Sequence of chain 1.A:
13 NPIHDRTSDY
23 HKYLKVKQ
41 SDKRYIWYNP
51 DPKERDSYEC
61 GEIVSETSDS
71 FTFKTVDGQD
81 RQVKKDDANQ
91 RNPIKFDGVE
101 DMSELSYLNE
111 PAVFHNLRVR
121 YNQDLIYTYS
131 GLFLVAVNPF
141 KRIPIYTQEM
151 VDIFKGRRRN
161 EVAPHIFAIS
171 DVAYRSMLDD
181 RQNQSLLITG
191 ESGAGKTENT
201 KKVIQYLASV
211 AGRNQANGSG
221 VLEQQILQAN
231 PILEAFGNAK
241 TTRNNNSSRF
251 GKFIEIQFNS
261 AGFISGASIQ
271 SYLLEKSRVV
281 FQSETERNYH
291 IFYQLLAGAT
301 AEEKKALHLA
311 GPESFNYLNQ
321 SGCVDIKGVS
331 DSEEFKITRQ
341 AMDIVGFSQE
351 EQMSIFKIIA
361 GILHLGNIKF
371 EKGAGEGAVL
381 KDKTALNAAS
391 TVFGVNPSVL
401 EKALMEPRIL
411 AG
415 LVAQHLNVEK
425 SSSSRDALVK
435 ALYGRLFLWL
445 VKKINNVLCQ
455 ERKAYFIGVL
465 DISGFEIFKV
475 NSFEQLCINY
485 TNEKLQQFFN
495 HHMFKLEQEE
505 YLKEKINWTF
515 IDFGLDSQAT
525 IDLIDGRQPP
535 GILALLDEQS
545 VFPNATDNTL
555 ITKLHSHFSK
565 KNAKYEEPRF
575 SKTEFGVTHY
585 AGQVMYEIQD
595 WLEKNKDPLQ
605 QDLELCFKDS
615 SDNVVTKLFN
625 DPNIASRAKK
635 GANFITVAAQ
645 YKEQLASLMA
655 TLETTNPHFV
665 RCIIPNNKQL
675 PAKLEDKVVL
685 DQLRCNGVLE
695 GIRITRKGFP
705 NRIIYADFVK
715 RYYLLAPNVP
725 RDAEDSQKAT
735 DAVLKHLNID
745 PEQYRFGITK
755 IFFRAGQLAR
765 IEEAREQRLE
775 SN

The small molecule below binds the protein below.
Small molecule (SMILES): Cc1ccc2c(c1)C(=O)[C@]1(O)CCN(c3ccccc3)C1=N2

Binding-site contacts:
Ligand atom C14 contacts residue GLU478 of chain 1.A at 3.7 Å.
Ligand atom O2 contacts residue SER467 of chain 1.A at 3.3 Å (h-bond).
Ligand atom C8 contacts residue TYR272 of chain 1.A at 3.9 Å (hydrophobic).
Ligand atom O2 contacts residue ILE466 of chain 1.A at 3.6 Å.
Ligand atom C18 contacts residue TYR272 of chain 1.A at 3.7 Å (hydrophobic).
Ligand atom O1 contacts residue PHE250 of chain 1.A at 3.3 Å.
Ligand atom N1 contacts residue LEU273 of chain 1.A at 3.3 Å (h-bond).
Ligand atom C5 contacts residue TYR272 of chain 1.A at 3.8 Å (hydrophobic).
Ligand atom C2 contacts residue ILE482 of chain 1.A at 3.6 Å (hydrophobic).
Ligand atom C9 contacts residue TYR645 of chain 1.A at 3.5 Å (hydrophobic).
Ligand atom C2 contacts residue ARG249 of chain 1.A at 4.0 Å.
Ligand atom C17 contacts residue CYS481 of chain 1.A at 3.8 Å (hydrophobic).
Ligand atom O1 contacts residue LEU273 of chain 1.A at 2.5 Å (h-bond).
Ligand atom C1 contacts residue ARG249 of chain 1.A at 3.3 Å.
Ligand atom C13 contacts residue LEU274 of chain 1.A at 3.8 Å (hydrophobic).
Ligand atom C6 contacts residue TYR272 of chain 1.A at 3.8 Å (hydrophobic).
Ligand atom N2 contacts residue TYR645 of chain 1.A at 3.7 Å.
Ligand atom C6 contacts residue THR485 of chain 1.A at 3.8 Å.
Ligand atom N2 contacts residue LEU273 of chain 1.A at 3.9 Å.
Ligand atom C18 contacts residue LEU652 of chain 1.A at 3.2 Å (hydrophobic).
Ligand atom C1 contacts residue LEU273 of chain 1.A at 3.4 Å (hydrophobic).
Ligand atom C15 contacts residue VAL641 of chain 1.A at 3.9 Å (hydrophobic).
Ligand atom C10 contacts residue TYR645 of chain 1.A at 3.8 Å (hydrophobic).
Ligand atom C3 contacts residue GLY251 of chain 1.A at 3.8 Å.
Ligand atom O2 contacts residue GLY251 of chain 1.A at 3.8 Å.
Ligand atom O1 contacts residue GLY251 of chain 1.A at 2.7 Å (h-bond).
Ligand atom O1 contacts residue TYR272 of chain 1.A at 3.9 Å.
Ligand atom C7 contacts residue THR485 of chain 1.A at 4.0 Å.
Ligand atom C9 contacts residue TYR272 of chain 1.A at 4.0 Å (hydrophobic).
Ligand atom C14 contacts residue LEU274 of chain 1.A at 4.0 Å (hydrophobic).
Ligand atom C17 contacts residue TYR645 of chain 1.A at 4.0 Å (hydrophobic).
Ligand atom C9 contacts residue GLN648 of chain 1.A at 3.9 Å.
Ligand atom C16 contacts residue CYS481 of chain 1.A at 3.8 Å (hydrophobic).
Ligand atom C6 contacts residue ILE466 of chain 1.A at 3.9 Å (hydrophobic).
Ligand atom C2 contacts residue SER467 of chain 1.A at 3.2 Å.
Ligand atom C7 contacts residue TYR272 of chain 1.A at 3.7 Å (hydrophobic).
Ligand atom C4 contacts residue GLY251 of chain 1.A at 3.9 Å.
Ligand atom C3 contacts residue LEU273 of chain 1.A at 3.4 Å (hydrophobic).
Ligand atom C10 contacts residue TYR272 of chain 1.A at 3.9 Å (hydrophobic).
Ligand atom C11 contacts residue LEU273 of chain 1.A at 3.4 Å (hydrophobic).